This protein binds this small molecule.
Small molecule (SMILES): Nc1nc2c(ncn2[C@@H]2O[C@H](CO[P](=O)(O)O[P](=O)(O)O[C@H]3O[C@H](C(=O)O)[C@@H](O)[C@H](O)[C@@H]3O)[C@@H](O)[C@H]2O)c(=O)[nH]1

Sequence of chain 1.A:
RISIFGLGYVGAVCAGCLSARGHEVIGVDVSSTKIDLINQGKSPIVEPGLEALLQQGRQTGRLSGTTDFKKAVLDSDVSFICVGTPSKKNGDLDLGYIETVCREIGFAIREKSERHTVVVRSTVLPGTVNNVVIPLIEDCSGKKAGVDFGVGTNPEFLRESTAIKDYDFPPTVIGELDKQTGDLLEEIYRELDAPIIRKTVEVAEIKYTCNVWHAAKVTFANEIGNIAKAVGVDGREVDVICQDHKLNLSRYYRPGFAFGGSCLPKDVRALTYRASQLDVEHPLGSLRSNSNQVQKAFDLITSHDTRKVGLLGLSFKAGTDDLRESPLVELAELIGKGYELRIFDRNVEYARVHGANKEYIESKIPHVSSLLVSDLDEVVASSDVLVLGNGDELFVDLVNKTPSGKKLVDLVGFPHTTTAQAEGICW

Sequence of chain 1.B:
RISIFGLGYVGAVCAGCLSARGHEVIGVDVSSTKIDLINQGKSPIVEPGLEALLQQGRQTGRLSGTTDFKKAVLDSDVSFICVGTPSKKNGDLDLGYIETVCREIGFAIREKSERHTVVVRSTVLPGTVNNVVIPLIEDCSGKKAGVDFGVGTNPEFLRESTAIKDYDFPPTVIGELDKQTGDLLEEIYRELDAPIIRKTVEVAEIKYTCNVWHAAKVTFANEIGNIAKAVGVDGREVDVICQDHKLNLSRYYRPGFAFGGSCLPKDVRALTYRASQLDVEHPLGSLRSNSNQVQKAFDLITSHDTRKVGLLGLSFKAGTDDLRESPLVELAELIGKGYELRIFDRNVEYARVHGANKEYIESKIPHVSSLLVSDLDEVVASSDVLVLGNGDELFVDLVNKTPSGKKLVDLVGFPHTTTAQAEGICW

Binding-site contacts:
Ligand atom C3' contacts residue PHE158 of chain 1.B at 3.6 Å (hydrophobic).
Ligand atom C6 contacts residue ARG259 of chain 1.A at 3.5 Å.
Ligand atom O2A contacts residue TYR256 of chain 1.A at 2.8 Å (h-bond).
Ligand atom O2B contacts residue GLU161 of chain 1.B at 2.9 Å (salt-bridge).
Ligand atom N2 contacts residue VAL221 of chain 1.B at 3.5 Å.
Ligand atom C2' contacts residue TYR257 of chain 1.A at 3.5 Å (hydrophobic).
Ligand atom O2' contacts residue ASN214 of chain 1.B at 2.8 Å (h-bond).
Ligand atom O3' contacts residue PHE158 of chain 1.B at 2.8 Å (h-bond).
Ligand atom O3A contacts residue LYS324 of chain 1.A at 3.4 Å (salt-bridge).
Ligand atom O4' contacts residue LEU159 of chain 1.B at 2.8 Å (h-bond).
Ligand atom N1 contacts residue ARG259 of chain 1.A at 2.6 Å (salt-bridge).
Ligand atom O6B contacts residue CYS268 of chain 1.A at 3.3 Å (h-bond).
Ligand atom O2B contacts residue PHE323 of chain 1.A at 3.4 Å.
Ligand atom C3' contacts residue LEU159 of chain 1.B at 3.1 Å (hydrophobic).
Ligand atom O6B contacts residue GLU157 of chain 1.B at 2.9 Å (salt-bridge).
Ligand atom O2' contacts residue TYR257 of chain 1.A at 3.3 Å (h-bond).
Ligand atom O6 contacts residue TYR257 of chain 1.A at 3.1 Å.
Ligand atom C5' contacts residue LEU159 of chain 1.B at 3.1 Å (hydrophobic).
Ligand atom C4' contacts residue LEU159 of chain 1.B at 3.1 Å (hydrophobic).
Ligand atom N2 contacts residue ASN225 of chain 1.B at 3.2 Å (h-bond).
Ligand atom O6A contacts residue LYS210 of chain 1.B at 2.9 Å (salt-bridge).
Ligand atom C2 contacts residue ARG259 of chain 1.A at 3.4 Å.
Ligand atom O6 contacts residue MSE258 of chain 1.A at 3.2 Å (h-bond).
Ligand atom O1A contacts residue TYR257 of chain 1.A at 2.8 Å (h-bond).
Ligand atom N2 contacts residue ARG259 of chain 1.A at 3.3 Å (salt-bridge).
Ligand atom C8 contacts residue TYR256 of chain 1.A at 3.6 Å (hydrophobic).
Ligand atom N3 contacts residue VAL221 of chain 1.B at 3.5 Å.
Ligand atom O6 contacts residue ARG259 of chain 1.A at 2.8 Å (salt-bridge).
Ligand atom C4 contacts residue VAL221 of chain 1.B at 3.5 Å (hydrophobic).
Ligand atom O3D contacts residue PHE323 of chain 1.A at 3.6 Å.
Ligand atom O5' contacts residue CYS268 of chain 1.A at 3.4 Å.
Ligand atom O2' contacts residue HIS217 of chain 1.B at 3.2 Å (h-bond).
Ligand atom O4' contacts residue GLU157 of chain 1.B at 3.4 Å (salt-bridge).
Ligand atom C6' contacts residue CYS268 of chain 1.A at 3.4 Å (hydrophobic).
Ligand atom O6A contacts residue ASN214 of chain 1.B at 3.0 Å (h-bond).
Ligand atom O2A contacts residue LYS324 of chain 1.A at 2.8 Å (salt-bridge).
Ligand atom O3D contacts residue GLY265 of chain 1.A at 3.0 Å (h-bond).
Ligand atom O4' contacts residue PHE158 of chain 1.B at 3.0 Å.
Ligand atom N2 contacts residue PHE262 of chain 1.A at 3.1 Å (h-bond).
Ligand atom O1B contacts residue ARG160 of chain 1.B at 3.4 Å.